Sequence of chain 1.A:
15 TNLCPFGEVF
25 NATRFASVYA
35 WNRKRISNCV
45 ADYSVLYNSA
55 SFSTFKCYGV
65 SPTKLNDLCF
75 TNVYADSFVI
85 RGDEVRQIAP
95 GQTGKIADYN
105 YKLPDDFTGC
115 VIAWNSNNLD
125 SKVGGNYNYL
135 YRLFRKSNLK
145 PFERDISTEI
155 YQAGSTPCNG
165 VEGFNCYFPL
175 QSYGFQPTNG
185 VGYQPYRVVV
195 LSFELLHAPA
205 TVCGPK

Binding-site contacts:
Ligand atom N2 contacts residue ASN25 of chain 1.A at 4.4 Å.
Ligand atom C7 contacts residue ASN25 of chain 1.A at 3.2 Å.
Ligand atom O7 contacts residue ASN25 of chain 1.A at 2.3 Å (h-bond).
Ligand atom C8 contacts residue ASN25 of chain 1.A at 3.5 Å.
Ligand atom C8 contacts residue GLY21 of chain 1.A at 4.2 Å.

A protein and the small-molecule ligand that binds it are described below.
Small molecule (SMILES): CC(=O)N[C@@H]1[C@@H](O)[C@H](O)[C@@H](CO)O[C@H]1O